The protein below binds the small molecule below.
Small molecule (SMILES): CC(=O)N[C@H]1[C@H](O[C@H]2[C@H](O)[C@@H](NC(C)=O)CO[C@@H]2CO)O[C@H](CO)[C@@H](O)[C@@H]1O

Sequence of chain 21.C:
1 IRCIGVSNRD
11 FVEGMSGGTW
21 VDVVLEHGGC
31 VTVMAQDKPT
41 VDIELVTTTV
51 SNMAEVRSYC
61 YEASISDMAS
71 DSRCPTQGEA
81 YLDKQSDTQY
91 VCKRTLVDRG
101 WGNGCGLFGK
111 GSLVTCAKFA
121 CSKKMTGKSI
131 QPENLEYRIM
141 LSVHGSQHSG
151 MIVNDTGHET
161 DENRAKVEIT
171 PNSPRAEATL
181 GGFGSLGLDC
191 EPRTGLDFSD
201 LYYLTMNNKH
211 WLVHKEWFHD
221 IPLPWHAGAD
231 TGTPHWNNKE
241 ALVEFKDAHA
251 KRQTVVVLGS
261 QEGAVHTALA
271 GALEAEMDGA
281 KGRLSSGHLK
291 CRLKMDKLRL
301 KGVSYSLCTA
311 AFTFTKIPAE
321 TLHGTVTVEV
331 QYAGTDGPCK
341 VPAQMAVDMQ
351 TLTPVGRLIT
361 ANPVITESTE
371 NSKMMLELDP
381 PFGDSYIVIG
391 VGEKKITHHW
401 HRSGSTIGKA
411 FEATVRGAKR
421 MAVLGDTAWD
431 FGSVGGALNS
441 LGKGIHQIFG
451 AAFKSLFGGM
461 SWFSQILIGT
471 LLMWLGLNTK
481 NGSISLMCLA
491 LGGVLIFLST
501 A

Binding-site contacts:
Ligand atom C2 contacts residue ASN154 of chain 21.C at 3.6 Å.
Ligand atom O6 contacts residue THR156 of chain 21.C at 2.7 Å (h-bond).
Ligand atom C8 contacts residue ASN154 of chain 21.C at 2.3 Å.
Ligand atom C5 contacts residue THR156 of chain 21.C at 4.1 Å.
Ligand atom O7 contacts residue ASN154 of chain 21.C at 2.1 Å (h-bond).
Ligand atom O5 contacts residue ASN154 of chain 21.C at 4.1 Å.
Ligand atom C6 contacts residue THR156 of chain 21.C at 3.7 Å.
Ligand atom C1 contacts residue ASN154 of chain 21.C at 3.0 Å.
Ligand atom N2 contacts residue ASN154 of chain 21.C at 3.2 Å (h-bond).
Ligand atom O7 contacts residue VAL153 of chain 21.C at 4.1 Å.
Ligand atom O5 contacts residue THR156 of chain 21.C at 4.0 Å.
Ligand atom O7 contacts residue GLY150 of chain 21.C at 4.2 Å.
Ligand atom C7 contacts residue ASN154 of chain 21.C at 2.2 Å.
Ligand atom C1 contacts residue THR156 of chain 21.C at 4.2 Å.